Sequence of chain 1.A:
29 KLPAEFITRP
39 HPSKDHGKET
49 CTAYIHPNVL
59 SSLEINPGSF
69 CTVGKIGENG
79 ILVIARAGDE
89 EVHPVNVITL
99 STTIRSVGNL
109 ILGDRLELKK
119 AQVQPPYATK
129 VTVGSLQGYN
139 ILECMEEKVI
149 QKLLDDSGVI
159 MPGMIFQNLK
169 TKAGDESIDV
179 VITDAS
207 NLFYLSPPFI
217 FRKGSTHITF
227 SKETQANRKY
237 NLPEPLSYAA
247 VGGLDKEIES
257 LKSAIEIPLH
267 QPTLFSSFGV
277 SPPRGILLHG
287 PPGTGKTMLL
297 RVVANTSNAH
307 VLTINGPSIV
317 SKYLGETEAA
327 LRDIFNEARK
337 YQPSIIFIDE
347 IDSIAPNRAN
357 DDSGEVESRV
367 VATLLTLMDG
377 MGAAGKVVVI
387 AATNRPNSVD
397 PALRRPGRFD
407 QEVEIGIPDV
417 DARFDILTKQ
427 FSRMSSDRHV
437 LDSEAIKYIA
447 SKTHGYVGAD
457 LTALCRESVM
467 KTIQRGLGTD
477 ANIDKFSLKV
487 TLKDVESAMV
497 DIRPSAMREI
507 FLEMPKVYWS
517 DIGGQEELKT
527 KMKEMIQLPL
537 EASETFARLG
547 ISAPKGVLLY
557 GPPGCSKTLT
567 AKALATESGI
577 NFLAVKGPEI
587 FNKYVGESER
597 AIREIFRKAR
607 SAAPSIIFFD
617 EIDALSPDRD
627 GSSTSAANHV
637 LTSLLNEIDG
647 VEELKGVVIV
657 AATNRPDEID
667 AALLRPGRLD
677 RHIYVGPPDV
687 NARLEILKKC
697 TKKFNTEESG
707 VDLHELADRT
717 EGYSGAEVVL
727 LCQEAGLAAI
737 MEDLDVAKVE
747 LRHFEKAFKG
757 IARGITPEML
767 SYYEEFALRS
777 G

Binding-site contacts:
Ligand atom O2G contacts residue PRO559 of chain 1.A at 3.7 Å.
Ligand atom O3B contacts residue LYS563 of chain 1.A at 3.4 Å (salt-bridge).
Ligand atom C4 contacts residue LEU565 of chain 1.A at 3.6 Å (hydrophobic).
Ligand atom N7 contacts residue ASP517 of chain 1.A at 3.6 Å.
Ligand atom O2G contacts residue ARG674 of chain 1.B at 2.6 Å (salt-bridge).
Ligand atom O2A contacts residue CYS561 of chain 1.A at 3.1 Å (h-bond).
Ligand atom N9 contacts residue LEU565 of chain 1.A at 3.6 Å.
Ligand atom C2 contacts residue GLY560 of chain 1.A at 3.5 Å.
Ligand atom O5' contacts residue GLY560 of chain 1.A at 3.4 Å (h-bond).
Ligand atom N6 contacts residue ILE518 of chain 1.A at 3.6 Å.
Ligand atom PB contacts residue CYS561 of chain 1.A at 3.3 Å.
Ligand atom O3A contacts residue GLY560 of chain 1.A at 3.6 Å.
Ligand atom N6 contacts residue GLY519 of chain 1.A at 2.9 Å (h-bond).
Ligand atom O3A contacts residue CYS561 of chain 1.A at 2.9 Å (h-bond).
Ligand atom O2B contacts residue LYS563 of chain 1.A at 2.6 Å (salt-bridge).
Ligand atom N3 contacts residue GLY560 of chain 1.A at 3.1 Å (h-bond).
Ligand atom PA contacts residue CYS561 of chain 1.A at 3.6 Å.
Ligand atom S1G contacts residue ASN660 of chain 1.A at 3.5 Å.
Ligand atom O2A contacts residue SER562 of chain 1.A at 3.2 Å.
Ligand atom C5 contacts residue LEU565 of chain 1.A at 3.5 Å (hydrophobic).
Ligand atom O3G contacts residue ARG674 of chain 1.B at 3.7 Å.
Ligand atom O2' contacts residue VAL725 of chain 1.A at 3.4 Å.
Ligand atom S1G contacts residue PRO559 of chain 1.A at 3.6 Å.
Ligand atom N3 contacts residue GLY721 of chain 1.A at 3.5 Å.
Ligand atom C8 contacts residue LEU565 of chain 1.A at 3.4 Å (hydrophobic).
Ligand atom O3B contacts residue GLY560 of chain 1.A at 3.2 Å (h-bond).
Ligand atom O1A contacts residue THR564 of chain 1.A at 3.4 Å.
Ligand atom O2A contacts residue THR564 of chain 1.A at 3.0 Å (h-bond).
Ligand atom O2B contacts residue CYS561 of chain 1.A at 2.5 Å (h-bond).
Ligand atom PB contacts residue LYS563 of chain 1.A at 3.7 Å.
Ligand atom C2 contacts residue SER562 of chain 1.A at 3.4 Å.
Ligand atom O2A contacts residue LEU565 of chain 1.A at 3.1 Å (h-bond).
Ligand atom N7 contacts residue LEU565 of chain 1.A at 3.4 Å.
Ligand atom O2A contacts residue LYS563 of chain 1.A at 2.7 Å (salt-bridge).
Ligand atom S1G contacts residue LYS563 of chain 1.A at 3.1 Å (salt-bridge).
Ligand atom O4' contacts residue GLY560 of chain 1.A at 3.7 Å.
Ligand atom N1 contacts residue SER562 of chain 1.A at 3.3 Å (h-bond).
Ligand atom N6 contacts residue ILE692 of chain 1.A at 3.7 Å.
Ligand atom O1B contacts residue THR564 of chain 1.A at 2.8 Å (h-bond).
Ligand atom O3B contacts residue PRO559 of chain 1.A at 3.6 Å.

The protein below binds the small molecule below.
Small molecule (SMILES): Nc1ncnc2c1ncn2[C@@H]1O[C@H](COP(=O)(O)OP(=O)(O)OP(O)(O)=S)[C@@H](O)[C@H]1O

Sequence of chain 1.B:
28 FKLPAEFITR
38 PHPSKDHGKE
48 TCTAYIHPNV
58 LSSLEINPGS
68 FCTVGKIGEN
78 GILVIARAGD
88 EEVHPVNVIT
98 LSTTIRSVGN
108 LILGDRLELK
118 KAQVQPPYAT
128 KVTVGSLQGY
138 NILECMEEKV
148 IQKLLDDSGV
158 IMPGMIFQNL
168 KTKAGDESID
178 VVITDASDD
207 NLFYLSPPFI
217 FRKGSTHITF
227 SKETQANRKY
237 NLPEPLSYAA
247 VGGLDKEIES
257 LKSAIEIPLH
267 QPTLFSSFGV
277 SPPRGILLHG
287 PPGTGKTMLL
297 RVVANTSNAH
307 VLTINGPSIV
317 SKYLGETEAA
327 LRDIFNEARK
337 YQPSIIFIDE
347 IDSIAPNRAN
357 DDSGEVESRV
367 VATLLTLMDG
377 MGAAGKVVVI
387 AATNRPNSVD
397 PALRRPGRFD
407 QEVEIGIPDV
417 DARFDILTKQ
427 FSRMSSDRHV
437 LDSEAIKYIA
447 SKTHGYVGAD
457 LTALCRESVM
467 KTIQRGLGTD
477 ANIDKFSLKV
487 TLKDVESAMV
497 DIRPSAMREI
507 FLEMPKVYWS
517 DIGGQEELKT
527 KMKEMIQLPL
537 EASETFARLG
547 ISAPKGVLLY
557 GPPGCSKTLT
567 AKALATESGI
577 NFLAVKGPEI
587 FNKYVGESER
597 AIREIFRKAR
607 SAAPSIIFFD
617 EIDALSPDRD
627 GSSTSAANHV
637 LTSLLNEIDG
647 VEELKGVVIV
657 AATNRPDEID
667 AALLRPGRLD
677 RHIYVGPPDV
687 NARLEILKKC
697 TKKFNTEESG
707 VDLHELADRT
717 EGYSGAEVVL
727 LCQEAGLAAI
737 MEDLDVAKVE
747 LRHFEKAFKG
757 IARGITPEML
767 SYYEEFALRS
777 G